The small molecule below binds the protein below.
Small molecule (SMILES): CCO/N=C/c1ccc(OCC[C@@H](C)CCN2CCN(c3ccnc(N)c3)C2=O)cc1

Binding-site contacts:
Ligand atom OAD contacts residue ILE113 of chain 13.A at 3.1 Å (h-bond).
Ligand atom OAD contacts residue ASP112 of chain 13.A at 3.4 Å.
Ligand atom NAC contacts residue THR114 of chain 13.A at 3.1 Å (h-bond).
Ligand atom CAM contacts residue PRO177 of chain 13.A at 3.6 Å (hydrophobic).
Ligand atom CAF contacts residue GLN202 of chain 13.A at 3.5 Å.
Ligand atom CAB contacts residue PHE135 of chain 13.A at 3.8 Å (hydrophobic).
Ligand atom CAG contacts residue GLN202 of chain 13.A at 3.5 Å.
Ligand atom CAA contacts residue PRO177 of chain 13.A at 3.5 Å (hydrophobic).
Ligand atom NAT contacts residue PHE155 of chain 13.A at 3.6 Å.
Ligand atom CAS contacts residue ASN228 of chain 13.A at 3.8 Å.
Ligand atom CAA contacts residue VAL179 of chain 13.A at 3.1 Å (hydrophobic).
Ligand atom CAR contacts residue TYR201 of chain 13.A at 3.2 Å (hydrophobic).
Ligand atom CBA contacts residue ILE111 of chain 13.A at 3.7 Å (hydrophobic).
Ligand atom CAM contacts residue PHE155 of chain 13.A at 3.8 Å (hydrophobic).
Ligand atom OAW contacts residue ILE111 of chain 13.A at 3.2 Å.
Ligand atom CAY contacts residue THR114 of chain 13.A at 3.8 Å.
Ligand atom CAQ contacts residue ILE113 of chain 13.A at 3.9 Å (hydrophobic).
Ligand atom NBE contacts residue TRP203 of chain 13.A at 3.8 Å.
Ligand atom NAC contacts residue ALA275 of chain 13.A at 3.5 Å.
Ligand atom CBB contacts residue ASN228 of chain 13.A at 3.7 Å.
Ligand atom CAE contacts residue PHE137 of chain 13.A at 3.9 Å (hydrophobic).
Ligand atom CAJ contacts residue VAL192 of chain 13.A at 3.7 Å (hydrophobic).
Ligand atom CAN contacts residue PHE135 of chain 13.A at 3.4 Å (hydrophobic).
Ligand atom CAZ contacts residue VAL192 of chain 13.A at 3.6 Å (hydrophobic).
Ligand atom CAJ contacts residue PHE135 of chain 13.A at 3.1 Å (hydrophobic).
Ligand atom CAR contacts residue ASN228 of chain 13.A at 3.7 Å.
Ligand atom CAB contacts residue PHE131 of chain 13.A at 3.8 Å (hydrophobic).
Ligand atom CAI contacts residue PHE155 of chain 13.A at 3.1 Å (hydrophobic).
Ligand atom CAS contacts residue TYR201 of chain 13.A at 3.7 Å (hydrophobic).
Ligand atom OAV contacts residue VAL190 of chain 13.A at 3.9 Å.
Ligand atom CAH contacts residue PHE135 of chain 13.A at 3.4 Å (hydrophobic).
Ligand atom CAF contacts residue TRP203 of chain 13.A at 3.7 Å (hydrophobic).
Ligand atom CAA contacts residue SER178 of chain 13.A at 3.5 Å.
Ligand atom CAA contacts residue TYR153 of chain 13.A at 3.9 Å (hydrophobic).
Ligand atom OAW contacts residue MET195 of chain 13.A at 3.5 Å.
Ligand atom CAG contacts residue ASN228 of chain 13.A at 3.3 Å.
Ligand atom CAL contacts residue THR114 of chain 13.A at 3.8 Å.
Ligand atom CAF contacts residue ASN228 of chain 13.A at 3.8 Å.
Ligand atom CAK contacts residue PHE155 of chain 13.A at 2.9 Å (hydrophobic).
Ligand atom CAH contacts residue VAL192 of chain 13.A at 3.5 Å (hydrophobic).

Sequence of chain 14.C:
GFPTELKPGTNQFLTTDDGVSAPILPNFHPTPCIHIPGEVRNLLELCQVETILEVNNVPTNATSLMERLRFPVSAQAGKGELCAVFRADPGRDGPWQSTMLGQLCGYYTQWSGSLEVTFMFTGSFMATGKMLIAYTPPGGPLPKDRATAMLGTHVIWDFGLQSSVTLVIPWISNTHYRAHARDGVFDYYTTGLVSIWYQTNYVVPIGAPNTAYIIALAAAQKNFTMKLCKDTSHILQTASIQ

Sequence of chain 13.A:
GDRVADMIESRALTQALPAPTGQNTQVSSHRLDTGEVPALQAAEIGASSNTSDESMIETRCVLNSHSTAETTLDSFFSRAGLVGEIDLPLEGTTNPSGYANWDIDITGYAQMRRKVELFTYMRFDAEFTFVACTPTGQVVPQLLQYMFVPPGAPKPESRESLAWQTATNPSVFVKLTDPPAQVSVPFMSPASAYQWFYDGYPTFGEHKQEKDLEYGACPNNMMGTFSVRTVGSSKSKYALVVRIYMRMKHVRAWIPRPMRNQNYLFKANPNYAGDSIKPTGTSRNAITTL

Sequence of chain 13.C:
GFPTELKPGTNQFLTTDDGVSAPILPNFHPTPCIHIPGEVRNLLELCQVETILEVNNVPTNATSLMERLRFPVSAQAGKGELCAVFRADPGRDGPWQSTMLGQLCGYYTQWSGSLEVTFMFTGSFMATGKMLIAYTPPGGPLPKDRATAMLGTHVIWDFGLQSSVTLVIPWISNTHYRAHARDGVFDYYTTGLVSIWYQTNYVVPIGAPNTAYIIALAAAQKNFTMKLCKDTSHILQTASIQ